This protein binds this small molecule.
Small molecule (SMILES): CC(=O)N[C@H]1[C@H](O[C@H]2[C@H](O)[C@@H](NC(C)=O)CO[C@@H]2CO)O[C@H](CO)[C@@H](O)[C@@H]1O

Sequence of chain 1.A:
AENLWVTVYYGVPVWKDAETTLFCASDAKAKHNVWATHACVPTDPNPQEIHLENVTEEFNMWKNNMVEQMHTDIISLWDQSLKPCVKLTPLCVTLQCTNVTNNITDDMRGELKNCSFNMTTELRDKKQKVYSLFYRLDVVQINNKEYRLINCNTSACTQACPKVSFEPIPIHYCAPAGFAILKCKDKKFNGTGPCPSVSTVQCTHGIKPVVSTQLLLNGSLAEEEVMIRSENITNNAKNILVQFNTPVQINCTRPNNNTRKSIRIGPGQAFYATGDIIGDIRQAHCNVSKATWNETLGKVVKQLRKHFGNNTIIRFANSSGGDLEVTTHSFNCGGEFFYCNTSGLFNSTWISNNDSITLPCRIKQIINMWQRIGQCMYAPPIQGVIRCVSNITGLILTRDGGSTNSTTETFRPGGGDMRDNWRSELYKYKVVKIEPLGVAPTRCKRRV

Binding-site contacts:
Ligand atom C3 contacts residue ASN246 of chain 1.A at 3.8 Å.
Ligand atom O6 contacts residue ASN249 of chain 1.A at 4.0 Å.
Ligand atom C2 contacts residue ASN246 of chain 1.A at 2.4 Å.
Ligand atom C1 contacts residue THR248 of chain 1.A at 3.2 Å.
Ligand atom C5 contacts residue THR248 of chain 1.A at 3.7 Å.
Ligand atom O5 contacts residue THR248 of chain 1.A at 3.5 Å (h-bond).
Ligand atom C4 contacts residue ASN246 of chain 1.A at 4.2 Å.
Ligand atom C7 contacts residue ASN246 of chain 1.A at 3.7 Å.
Ligand atom C1 contacts residue ASN246 of chain 1.A at 1.4 Å.
Ligand atom O5 contacts residue ASN249 of chain 1.A at 3.6 Å.
Ligand atom O7 contacts residue ASN246 of chain 1.A at 4.1 Å.
Ligand atom O5 contacts residue ASN246 of chain 1.A at 2.4 Å (h-bond).
Ligand atom C6 contacts residue ASN249 of chain 1.A at 4.5 Å.
Ligand atom C1 contacts residue ASN249 of chain 1.A at 4.3 Å.
Ligand atom N2 contacts residue ASN246 of chain 1.A at 2.9 Å (h-bond).
Ligand atom C5 contacts residue ASN246 of chain 1.A at 3.6 Å.
Ligand atom C2 contacts residue THR248 of chain 1.A at 4.5 Å.